Binding-site contacts:
Ligand atom O contacts residue THR133 of chain 1.A at 2.2 Å (h-bond).
Ligand atom C12 contacts residue TYR163 of chain 1.B at 3.1 Å (hydrophobic).
Ligand atom C11 contacts residue TYR213 of chain 1.B at 3.4 Å (hydrophobic).
Ligand atom C11 contacts residue SER162 of chain 1.B at 3.0 Å.
Ligand atom C5 contacts residue THR210 of chain 1.B at 3.3 Å.
Ligand atom O contacts residue PHE68 of chain 1.A at 3.5 Å (h-bond).
Ligand atom N2 contacts residue PHE103 of chain 1.B at 3.4 Å.
Ligand atom N3 contacts residue PHE103 of chain 1.B at 3.1 Å.
Ligand atom C1 contacts residue SER209 of chain 1.B at 3.5 Å.
Ligand atom N3 contacts residue SER162 of chain 1.B at 3.7 Å.
Ligand atom C6 contacts residue TYR49 of chain 1.A at 3.7 Å (hydrophobic).
Ligand atom O contacts residue ALA70 of chain 1.A at 3.7 Å.
Ligand atom C1 contacts residue ASP47 of chain 1.A at 3.7 Å.
Ligand atom N5 contacts residue PHE68 of chain 1.A at 3.5 Å.
Ligand atom C11 contacts residue TYR163 of chain 1.B at 3.7 Å (hydrophobic).
Ligand atom C2 contacts residue PHE68 of chain 1.A at 3.5 Å (hydrophobic).
Ligand atom N3 contacts residue GLY161 of chain 1.B at 3.6 Å.
Ligand atom C14 contacts residue PHE68 of chain 1.A at 3.4 Å (hydrophobic).
Ligand atom C4 contacts residue THR210 of chain 1.B at 3.7 Å.
Ligand atom N5 contacts residue THR133 of chain 1.A at 3.1 Å (h-bond).
Ligand atom C14 contacts residue TYR163 of chain 1.B at 3.3 Å (hydrophobic).
Ligand atom C contacts residue PHE68 of chain 1.A at 3.7 Å (hydrophobic).
Ligand atom N2 contacts residue SER162 of chain 1.B at 3.4 Å (h-bond).
Ligand atom N1 contacts residue TYR213 of chain 1.B at 3.1 Å.
Ligand atom N3 contacts residue ILE215 of chain 1.B at 3.1 Å.
Ligand atom N1 contacts residue ILE215 of chain 1.B at 3.5 Å.
Ligand atom O2 contacts residue PHE68 of chain 1.A at 3.7 Å.
Ligand atom C11 contacts residue PHE103 of chain 1.B at 3.6 Å (hydrophobic).
Ligand atom C10 contacts residue SER162 of chain 1.B at 3.8 Å.
Ligand atom O1 contacts residue THR210 of chain 1.B at 3.3 Å.
Ligand atom N2 contacts residue ILE215 of chain 1.B at 3.1 Å.
Ligand atom C10 contacts residue TYR213 of chain 1.B at 3.6 Å (hydrophobic).
Ligand atom N1 contacts residue SER162 of chain 1.B at 3.7 Å.
Ligand atom C3 contacts residue PHE68 of chain 1.A at 3.8 Å (hydrophobic).
Ligand atom C2 contacts residue ASP47 of chain 1.A at 3.8 Å.
Ligand atom N5 contacts residue TYR163 of chain 1.B at 3.3 Å (h-bond).
Ligand atom C3 contacts residue THR133 of chain 1.A at 3.5 Å.
Ligand atom C contacts residue THR133 of chain 1.A at 3.1 Å.
Ligand atom N1 contacts residue ILE206 of chain 1.B at 3.7 Å.
Ligand atom O2 contacts residue HIS105 of chain 1.B at 2.9 Å (h-bond).

This protein binds this small molecule.
Small molecule (SMILES): CCOC(=O)c1ncn2c1CN(C)C(=O)c1cc(N=[N+]=[N-])ccc1-2

Sequence of chain 1.B:
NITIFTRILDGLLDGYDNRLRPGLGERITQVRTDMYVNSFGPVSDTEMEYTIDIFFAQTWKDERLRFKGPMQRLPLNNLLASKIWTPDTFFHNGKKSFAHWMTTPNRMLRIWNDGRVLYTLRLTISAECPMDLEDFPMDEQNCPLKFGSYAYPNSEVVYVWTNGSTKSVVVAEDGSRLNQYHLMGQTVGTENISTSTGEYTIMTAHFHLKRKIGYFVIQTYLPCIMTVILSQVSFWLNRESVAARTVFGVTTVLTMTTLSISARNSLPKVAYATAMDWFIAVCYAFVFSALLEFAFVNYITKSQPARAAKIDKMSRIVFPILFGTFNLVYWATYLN

Sequence of chain 1.A:
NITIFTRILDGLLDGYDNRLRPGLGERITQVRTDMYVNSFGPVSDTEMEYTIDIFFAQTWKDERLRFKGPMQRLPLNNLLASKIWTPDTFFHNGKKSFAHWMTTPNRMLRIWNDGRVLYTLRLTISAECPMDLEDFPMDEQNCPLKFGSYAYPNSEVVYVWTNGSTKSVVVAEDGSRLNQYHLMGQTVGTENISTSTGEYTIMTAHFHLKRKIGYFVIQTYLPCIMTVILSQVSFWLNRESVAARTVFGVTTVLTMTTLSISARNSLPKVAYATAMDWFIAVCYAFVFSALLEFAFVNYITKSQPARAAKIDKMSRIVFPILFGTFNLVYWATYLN